This protein binds this small molecule.
Small molecule (SMILES): CO[C@]1(C(=O)O)C[C@H](O)[C@@H](NC(C)=O)[C@H]([C@H](O)[C@H](O)CO)O1

Binding-site contacts:
Ligand atom C11 contacts residue HIS117 of chain 1.J at 4.1 Å.
Ligand atom C7 contacts residue THR58 of chain 1.F at 4.4 Å.
Ligand atom C9 contacts residue VAL59 of chain 1.F at 3.4 Å (hydrophobic).
Ligand atom C11 contacts residue VAL59 of chain 1.F at 4.2 Å (hydrophobic).
Ligand atom C11 contacts residue ASP66 of chain 1.F at 3.8 Å.
Ligand atom C10 contacts residue THR58 of chain 1.F at 3.8 Å.
Ligand atom N5 contacts residue PRO69 of chain 1.F at 4.4 Å.
Ligand atom C10 contacts residue VAL67 of chain 1.F at 3.2 Å (hydrophobic).
Ligand atom C9 contacts residue THR61 of chain 1.F at 4.3 Å.
Ligand atom C5 contacts residue VAL67 of chain 1.F at 3.9 Å (hydrophobic).
Ligand atom C11 contacts residue PRO68 of chain 1.F at 3.8 Å (hydrophobic).
Ligand atom O10 contacts residue PRO68 of chain 1.F at 4.4 Å.
Ligand atom C4 contacts residue THR58 of chain 1.F at 4.0 Å.
Ligand atom C11 contacts residue THR58 of chain 1.F at 3.7 Å.
Ligand atom O1B contacts residue THR58 of chain 1.F at 4.0 Å.
Ligand atom N5 contacts residue VAL67 of chain 1.F at 3.4 Å (h-bond).
Ligand atom C8 contacts residue VAL59 of chain 1.F at 4.1 Å (hydrophobic).
Ligand atom O10 contacts residue PRO65 of chain 1.F at 4.5 Å.
Ligand atom O10 contacts residue ASP66 of chain 1.F at 3.9 Å.
Ligand atom C7 contacts residue VAL59 of chain 1.F at 4.0 Å (hydrophobic).
Ligand atom O10 contacts residue ALA60 of chain 1.F at 3.9 Å.
Ligand atom N5 contacts residue THR58 of chain 1.F at 3.0 Å (h-bond).
Ligand atom O10 contacts residue VAL67 of chain 1.F at 2.9 Å (h-bond).
Ligand atom C1 contacts residue THR58 of chain 1.F at 3.9 Å.
Ligand atom O4 contacts residue PRO69 of chain 1.F at 4.0 Å.
Ligand atom C5 contacts residue THR58 of chain 1.F at 3.8 Å.
Ligand atom C10 contacts residue PRO68 of chain 1.F at 4.2 Å (hydrophobic).
Ligand atom O9 contacts residue THR61 of chain 1.F at 4.5 Å.
Ligand atom C11 contacts residue VAL67 of chain 1.F at 3.6 Å (hydrophobic).
Ligand atom C4 contacts residue VAL67 of chain 1.F at 3.7 Å (hydrophobic).
Ligand atom C4 contacts residue PRO69 of chain 1.F at 4.3 Å (hydrophobic).
Ligand atom C10 contacts residue ALA60 of chain 1.F at 4.1 Å (hydrophobic).
Ligand atom O1A contacts residue THR58 of chain 1.F at 3.3 Å.
Ligand atom O8 contacts residue THR58 of chain 1.F at 3.9 Å.
Ligand atom O8 contacts residue VAL59 of chain 1.F at 4.5 Å.
Ligand atom O9 contacts residue VAL59 of chain 1.F at 4.3 Å.
Ligand atom C11 contacts residue ALA60 of chain 1.F at 3.7 Å (hydrophobic).
Ligand atom O4 contacts residue VAL67 of chain 1.F at 2.7 Å (h-bond).
Ligand atom C6 contacts residue THR58 of chain 1.F at 3.9 Å.

Sequence of chain 1.F:
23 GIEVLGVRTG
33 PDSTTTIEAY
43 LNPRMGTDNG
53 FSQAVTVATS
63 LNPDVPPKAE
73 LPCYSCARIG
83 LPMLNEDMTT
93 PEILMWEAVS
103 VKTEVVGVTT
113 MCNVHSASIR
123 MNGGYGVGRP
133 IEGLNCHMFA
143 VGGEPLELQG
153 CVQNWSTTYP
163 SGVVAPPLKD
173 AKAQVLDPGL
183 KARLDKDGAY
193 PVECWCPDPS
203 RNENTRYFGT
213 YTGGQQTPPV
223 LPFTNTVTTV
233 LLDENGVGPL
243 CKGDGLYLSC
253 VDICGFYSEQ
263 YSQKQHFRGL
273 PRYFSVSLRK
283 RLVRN

Sequence of chain 1.J:
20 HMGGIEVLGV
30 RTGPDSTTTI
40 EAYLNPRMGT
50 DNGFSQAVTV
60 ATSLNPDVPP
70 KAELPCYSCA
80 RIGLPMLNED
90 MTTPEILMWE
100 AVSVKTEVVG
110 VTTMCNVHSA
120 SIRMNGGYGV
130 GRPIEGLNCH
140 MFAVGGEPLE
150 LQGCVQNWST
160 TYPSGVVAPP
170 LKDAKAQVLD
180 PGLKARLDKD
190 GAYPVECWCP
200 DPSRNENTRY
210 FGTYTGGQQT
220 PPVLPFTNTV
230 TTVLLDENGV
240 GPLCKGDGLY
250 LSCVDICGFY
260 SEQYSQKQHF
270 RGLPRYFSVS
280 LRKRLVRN